Binding-site contacts:
Ligand atom C1 contacts residue TYR129 of chain 2.B at 2.9 Å (hydrophobic).
Ligand atom O1 contacts residue THR42 of chain 2.B at 3.6 Å.
Ligand atom C3 contacts residue LYS154 of chain 2.B at 2.5 Å.
Ligand atom C1 contacts residue THR43 of chain 2.B at 3.5 Å.
Ligand atom C2 contacts residue LYS154 of chain 2.B at 1.1 Å.
Ligand atom C3 contacts residue LEU197 of chain 2.B at 3.5 Å (hydrophobic).
Ligand atom C4 contacts residue LEU197 of chain 2.B at 3.5 Å (hydrophobic).
Ligand atom O1 contacts residue LYS154 of chain 2.B at 3.1 Å (salt-bridge).
Ligand atom C6 contacts residue LEU197 of chain 2.B at 3.2 Å (hydrophobic).
Ligand atom C2 contacts residue VAL195 of chain 2.B at 4.1 Å (hydrophobic).
Ligand atom O4 contacts residue VAL156 of chain 2.B at 4.0 Å.
Ligand atom O5 contacts residue THR42 of chain 2.B at 4.0 Å.
Ligand atom O6 contacts residue THR42 of chain 2.B at 4.1 Å.
Ligand atom O1 contacts residue PRO6 of chain 2.B at 2.9 Å.
Ligand atom C4 contacts residue GLY178 of chain 2.B at 3.6 Å.
Ligand atom C1 contacts residue PRO6 of chain 2.B at 3.6 Å (hydrophobic).
Ligand atom C2 contacts residue PRO6 of chain 2.B at 3.9 Å (hydrophobic).
Ligand atom C1 contacts residue THR42 of chain 2.B at 3.6 Å.
Ligand atom C2 contacts residue TYR129 of chain 2.B at 3.5 Å (hydrophobic).
Ligand atom O4 contacts residue LEU197 of chain 2.B at 2.8 Å.
Ligand atom O2 contacts residue LYS154 of chain 2.B at 2.6 Å (salt-bridge).
Ligand atom O1 contacts residue TYR129 of chain 2.B at 4.0 Å.
Ligand atom C4 contacts residue VAL156 of chain 2.B at 3.9 Å (hydrophobic).
Ligand atom O5 contacts residue VAL156 of chain 2.B at 3.8 Å.
Ligand atom C3 contacts residue VAL195 of chain 2.B at 4.0 Å (hydrophobic).
Ligand atom O4 contacts residue GLY178 of chain 2.B at 2.7 Å (h-bond).
Ligand atom C1 contacts residue LYS154 of chain 2.B at 2.1 Å.
Ligand atom C3 contacts residue GLY178 of chain 2.B at 3.8 Å.
Ligand atom O5 contacts residue TYR131 of chain 2.B at 3.1 Å.
Ligand atom O2 contacts residue TYR129 of chain 2.B at 1.9 Å (h-bond).
Ligand atom O2 contacts residue THR42 of chain 2.B at 2.8 Å (h-bond).
Ligand atom O5 contacts residue TYR129 of chain 2.B at 4.0 Å.
Ligand atom C3 contacts residue PRO6 of chain 2.B at 4.0 Å (hydrophobic).
Ligand atom O1 contacts residue THR43 of chain 2.B at 2.3 Å (h-bond).
Ligand atom C5 contacts residue LEU197 of chain 2.B at 3.8 Å (hydrophobic).
Ligand atom C4 contacts residue LYS154 of chain 2.B at 3.4 Å.
Ligand atom O2 contacts residue THR43 of chain 2.B at 4.0 Å.
Ligand atom C5 contacts residue THR43 of chain 2.B at 4.0 Å.
Ligand atom O2 contacts residue GLY41 of chain 2.B at 3.8 Å.
Ligand atom C6 contacts residue THR43 of chain 2.B at 4.0 Å.

The small molecule below binds the protein below.
Small molecule (SMILES): O=C(O)C(=O)C[C@@H](O)[C@@H](O)CO

Sequence of chain 2.B:
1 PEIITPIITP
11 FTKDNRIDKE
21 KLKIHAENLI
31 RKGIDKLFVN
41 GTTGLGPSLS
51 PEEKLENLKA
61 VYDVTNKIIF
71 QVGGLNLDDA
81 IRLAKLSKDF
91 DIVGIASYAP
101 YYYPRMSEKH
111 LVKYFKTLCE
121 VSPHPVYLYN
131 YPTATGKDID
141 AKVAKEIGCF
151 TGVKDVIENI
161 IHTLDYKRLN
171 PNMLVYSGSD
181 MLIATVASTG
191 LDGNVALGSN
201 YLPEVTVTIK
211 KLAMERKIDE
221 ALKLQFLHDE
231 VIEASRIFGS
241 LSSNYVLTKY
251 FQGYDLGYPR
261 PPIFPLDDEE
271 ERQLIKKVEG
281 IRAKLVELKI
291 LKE